Binding-site contacts:
Ligand atom CB contacts residue SER201 of chain 1.I at 3.4 Å.
Ligand atom N contacts residue ILE77 of chain 1.B at 4.0 Å.
Ligand atom N contacts residue GLY199 of chain 1.I at 3.3 Å (h-bond).
Ligand atom O contacts residue GLN248 of chain 1.I at 3.1 Å (h-bond).
Ligand atom O2 contacts residue ARG198 of chain 1.I at 4.0 Å.
Ligand atom CA contacts residue GLN248 of chain 1.I at 3.4 Å.
Ligand atom CZ3 contacts residue PRO114 of chain 1.B at 3.6 Å (hydrophobic).
Ligand atom CG contacts residue ILE77 of chain 1.B at 3.9 Å (hydrophobic).
Ligand atom O contacts residue GLN248 of chain 1.I at 4.0 Å.
Ligand atom CG2 contacts residue ILE289 of chain 1.F at 3.8 Å (hydrophobic).
Ligand atom CE2 contacts residue ILE77 of chain 1.B at 3.7 Å (hydrophobic).
Ligand atom CE3 contacts residue ILE77 of chain 1.B at 3.7 Å (hydrophobic).
Ligand atom CB contacts residue LEU244 of chain 1.I at 4.0 Å (hydrophobic).
Ligand atom CB contacts residue TYR200 of chain 1.I at 3.8 Å (hydrophobic).
Ligand atom CH2 contacts residue ARG179 of chain 1.B at 3.8 Å.
Ligand atom CE3 contacts residue GLY199 of chain 1.I at 2.9 Å.
Ligand atom CB contacts residue GLU74 of chain 1.B at 3.4 Å.
Ligand atom CB contacts residue GLU207 of chain 1.I at 4.0 Å.
Ligand atom CZ3 contacts residue THR196 of chain 1.I at 3.8 Å.
Ligand atom CD2 contacts residue SER201 of chain 1.I at 3.9 Å.
Ligand atom CZ3 contacts residue ILE77 of chain 1.B at 4.0 Å (hydrophobic).
Ligand atom N contacts residue SER201 of chain 1.I at 3.6 Å.
Ligand atom CG2 contacts residue PHE202 of chain 1.I at 4.0 Å (hydrophobic).
Ligand atom CD2 contacts residue GLY199 of chain 1.I at 3.6 Å.
Ligand atom OG1 contacts residue ILE289 of chain 1.F at 3.8 Å.
Ligand atom CB contacts residue GLN248 of chain 1.I at 3.9 Å.
Ligand atom CA contacts residue GLY199 of chain 1.I at 3.8 Å.
Ligand atom CG2 contacts residue SER201 of chain 1.I at 3.3 Å.
Ligand atom CZ2 contacts residue ILE77 of chain 1.B at 4.0 Å (hydrophobic).
Ligand atom CA contacts residue SER201 of chain 1.I at 3.2 Å.
Ligand atom CE3 contacts residue PRO114 of chain 1.B at 3.8 Å (hydrophobic).
Ligand atom CD1 contacts residue ARG198 of chain 1.I at 3.4 Å.
Ligand atom CB contacts residue ILE77 of chain 1.B at 4.0 Å (hydrophobic).
Ligand atom C contacts residue GLY199 of chain 1.I at 4.0 Å.
Ligand atom CZ2 contacts residue ARG179 of chain 1.B at 3.5 Å.
Ligand atom CB contacts residue GLY199 of chain 1.I at 3.3 Å.
Ligand atom CG contacts residue GLY199 of chain 1.I at 3.8 Å.
Ligand atom CZ3 contacts residue GLY199 of chain 1.I at 3.8 Å.
Ligand atom C contacts residue GLN248 of chain 1.I at 4.0 Å.
Ligand atom CD2 contacts residue ILE77 of chain 1.B at 3.5 Å (hydrophobic).

Sequence of chain 1.I:
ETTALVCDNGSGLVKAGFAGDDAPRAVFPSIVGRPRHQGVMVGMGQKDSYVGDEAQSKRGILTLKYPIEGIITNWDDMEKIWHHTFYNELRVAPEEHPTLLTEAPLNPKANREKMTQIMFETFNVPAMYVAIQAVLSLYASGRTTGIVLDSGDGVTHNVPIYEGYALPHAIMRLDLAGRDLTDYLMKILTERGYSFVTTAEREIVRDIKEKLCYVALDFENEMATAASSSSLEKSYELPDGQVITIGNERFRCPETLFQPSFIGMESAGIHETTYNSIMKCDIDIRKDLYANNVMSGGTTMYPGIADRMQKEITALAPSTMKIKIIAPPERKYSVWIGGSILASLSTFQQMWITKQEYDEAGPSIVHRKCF

Sequence of chain 1.B:
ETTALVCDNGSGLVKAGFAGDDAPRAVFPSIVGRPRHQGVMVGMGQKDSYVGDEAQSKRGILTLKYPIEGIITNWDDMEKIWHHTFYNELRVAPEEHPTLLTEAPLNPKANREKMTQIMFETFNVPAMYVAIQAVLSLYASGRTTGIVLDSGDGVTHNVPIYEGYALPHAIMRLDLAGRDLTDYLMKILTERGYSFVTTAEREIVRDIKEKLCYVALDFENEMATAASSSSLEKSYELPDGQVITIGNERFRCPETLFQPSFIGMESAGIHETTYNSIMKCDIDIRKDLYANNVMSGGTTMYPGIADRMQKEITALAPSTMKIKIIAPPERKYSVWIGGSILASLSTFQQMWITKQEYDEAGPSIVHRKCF

Sequence of chain 1.F:
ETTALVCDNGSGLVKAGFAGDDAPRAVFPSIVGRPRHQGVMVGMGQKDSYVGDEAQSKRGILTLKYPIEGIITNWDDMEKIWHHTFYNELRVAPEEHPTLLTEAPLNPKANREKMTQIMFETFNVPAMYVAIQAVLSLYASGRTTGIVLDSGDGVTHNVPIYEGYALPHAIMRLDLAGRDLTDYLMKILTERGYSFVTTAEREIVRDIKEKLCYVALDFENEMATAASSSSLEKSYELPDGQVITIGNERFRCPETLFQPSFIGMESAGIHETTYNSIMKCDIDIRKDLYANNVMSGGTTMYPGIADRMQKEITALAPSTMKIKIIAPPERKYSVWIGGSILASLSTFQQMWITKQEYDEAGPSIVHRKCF

The small molecule below binds the protein below.
Small molecule (SMILES): C[C@@H]1NC(=O)[C@H](C[C@@](C)(O)CO)NC(=O)[C@@H]2CC3=C(N=C4C=CC=CC43)SC[C@H](NC(=O)[C@@H]([C@H](C)O)NC1=O)C(=O)N1C[C@H](O)C[C@H]1C(=O)N[C@@H](C)C(=O)N2